A small-molecule ligand and the protein it binds are described below.
Small molecule (SMILES): CCCCCCCCCCCC[N+](C)(C)CCCS(=O)(=O)O

Binding-site contacts:
Ligand atom C13 contacts residue C151 of chain 46.D at 4.5 Å.
Ligand atom C16 contacts residue ASP229 of chain 46.A at 4.3 Å.
Ligand atom S1 contacts residue GLY222 of chain 46.A at 3.0 Å (h-bond).
Ligand atom C12 contacts residue C151 of chain 46.D at 3.4 Å.
Ligand atom O1S contacts residue GLY222 of chain 46.A at 2.3 Å (h-bond).
Ligand atom C2 contacts residue TRP374 of chain 46.A at 4.1 Å (hydrophobic).
Ligand atom C7 contacts residue C151 of chain 46.D at 3.4 Å.
Ligand atom C1 contacts residue TRP374 of chain 46.A at 3.6 Å (hydrophobic).
Ligand atom O2S contacts residue GLY222 of chain 46.A at 3.3 Å (h-bond).
Ligand atom O3S contacts residue ARG224 of chain 46.A at 2.9 Å (salt-bridge).
Ligand atom O2S contacts residue ARG224 of chain 46.A at 4.5 Å.
Ligand atom S1 contacts residue ARG224 of chain 46.A at 4.3 Å.
Ligand atom C3 contacts residue TRP374 of chain 46.A at 4.3 Å (hydrophobic).
Ligand atom O3S contacts residue TRP374 of chain 46.A at 3.3 Å.
Ligand atom S1 contacts residue LYS215 of chain 46.A at 4.1 Å.
Ligand atom S1 contacts residue TRP374 of chain 46.A at 4.0 Å.
Ligand atom C11 contacts residue C151 of chain 46.D at 3.5 Å.
Ligand atom C5 contacts residue C151 of chain 46.D at 4.0 Å.
Ligand atom O3S contacts residue PHE223 of chain 46.A at 3.9 Å.
Ligand atom C6 contacts residue C151 of chain 46.D at 4.2 Å.
Ligand atom O3S contacts residue GLY222 of chain 46.A at 2.9 Å (h-bond).
Ligand atom O1S contacts residue TRP374 of chain 46.A at 4.3 Å.
Ligand atom C9 contacts residue C151 of chain 46.D at 3.4 Å.
Ligand atom C8 contacts residue C151 of chain 46.D at 3.7 Å.
Ligand atom C10 contacts residue C151 of chain 46.D at 3.4 Å.
Ligand atom O1S contacts residue LYS215 of chain 46.A at 2.7 Å (salt-bridge).
Ligand atom O1S contacts residue PHE223 of chain 46.A at 4.5 Å.

Sequence of chain 46.A:
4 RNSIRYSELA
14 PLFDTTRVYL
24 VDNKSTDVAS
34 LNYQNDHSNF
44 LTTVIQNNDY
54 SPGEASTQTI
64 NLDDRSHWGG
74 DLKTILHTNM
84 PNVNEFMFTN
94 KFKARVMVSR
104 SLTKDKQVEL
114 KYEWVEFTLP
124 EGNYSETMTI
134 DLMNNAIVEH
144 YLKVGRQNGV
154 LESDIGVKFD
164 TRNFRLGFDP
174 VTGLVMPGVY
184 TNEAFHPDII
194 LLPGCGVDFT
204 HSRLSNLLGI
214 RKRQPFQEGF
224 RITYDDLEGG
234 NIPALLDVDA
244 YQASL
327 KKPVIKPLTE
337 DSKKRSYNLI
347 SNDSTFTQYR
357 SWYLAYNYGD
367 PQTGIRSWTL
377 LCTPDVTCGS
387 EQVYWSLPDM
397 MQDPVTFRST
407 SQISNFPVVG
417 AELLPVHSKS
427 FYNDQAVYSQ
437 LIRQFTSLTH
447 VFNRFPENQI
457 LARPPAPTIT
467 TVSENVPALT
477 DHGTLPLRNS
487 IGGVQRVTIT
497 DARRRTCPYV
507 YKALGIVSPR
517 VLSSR